Binding-site contacts:
Ligand atom O5 contacts residue ASN139 of chain 1.A at 4.3 Å.
Ligand atom C5 contacts residue ASN31 of chain 1.I at 3.8 Å.
Ligand atom C1 contacts residue ASN139 of chain 1.A at 3.8 Å.
Ligand atom O6 contacts residue ASN31 of chain 1.I at 2.7 Å (h-bond).
Ligand atom C6 contacts residue ASN31 of chain 1.I at 3.6 Å.

Sequence of chain 1.I:
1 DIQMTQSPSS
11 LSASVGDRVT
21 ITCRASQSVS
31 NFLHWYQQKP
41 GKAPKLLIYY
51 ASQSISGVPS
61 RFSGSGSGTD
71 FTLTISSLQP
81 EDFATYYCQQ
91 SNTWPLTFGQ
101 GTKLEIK

Sequence of chain 1.A:
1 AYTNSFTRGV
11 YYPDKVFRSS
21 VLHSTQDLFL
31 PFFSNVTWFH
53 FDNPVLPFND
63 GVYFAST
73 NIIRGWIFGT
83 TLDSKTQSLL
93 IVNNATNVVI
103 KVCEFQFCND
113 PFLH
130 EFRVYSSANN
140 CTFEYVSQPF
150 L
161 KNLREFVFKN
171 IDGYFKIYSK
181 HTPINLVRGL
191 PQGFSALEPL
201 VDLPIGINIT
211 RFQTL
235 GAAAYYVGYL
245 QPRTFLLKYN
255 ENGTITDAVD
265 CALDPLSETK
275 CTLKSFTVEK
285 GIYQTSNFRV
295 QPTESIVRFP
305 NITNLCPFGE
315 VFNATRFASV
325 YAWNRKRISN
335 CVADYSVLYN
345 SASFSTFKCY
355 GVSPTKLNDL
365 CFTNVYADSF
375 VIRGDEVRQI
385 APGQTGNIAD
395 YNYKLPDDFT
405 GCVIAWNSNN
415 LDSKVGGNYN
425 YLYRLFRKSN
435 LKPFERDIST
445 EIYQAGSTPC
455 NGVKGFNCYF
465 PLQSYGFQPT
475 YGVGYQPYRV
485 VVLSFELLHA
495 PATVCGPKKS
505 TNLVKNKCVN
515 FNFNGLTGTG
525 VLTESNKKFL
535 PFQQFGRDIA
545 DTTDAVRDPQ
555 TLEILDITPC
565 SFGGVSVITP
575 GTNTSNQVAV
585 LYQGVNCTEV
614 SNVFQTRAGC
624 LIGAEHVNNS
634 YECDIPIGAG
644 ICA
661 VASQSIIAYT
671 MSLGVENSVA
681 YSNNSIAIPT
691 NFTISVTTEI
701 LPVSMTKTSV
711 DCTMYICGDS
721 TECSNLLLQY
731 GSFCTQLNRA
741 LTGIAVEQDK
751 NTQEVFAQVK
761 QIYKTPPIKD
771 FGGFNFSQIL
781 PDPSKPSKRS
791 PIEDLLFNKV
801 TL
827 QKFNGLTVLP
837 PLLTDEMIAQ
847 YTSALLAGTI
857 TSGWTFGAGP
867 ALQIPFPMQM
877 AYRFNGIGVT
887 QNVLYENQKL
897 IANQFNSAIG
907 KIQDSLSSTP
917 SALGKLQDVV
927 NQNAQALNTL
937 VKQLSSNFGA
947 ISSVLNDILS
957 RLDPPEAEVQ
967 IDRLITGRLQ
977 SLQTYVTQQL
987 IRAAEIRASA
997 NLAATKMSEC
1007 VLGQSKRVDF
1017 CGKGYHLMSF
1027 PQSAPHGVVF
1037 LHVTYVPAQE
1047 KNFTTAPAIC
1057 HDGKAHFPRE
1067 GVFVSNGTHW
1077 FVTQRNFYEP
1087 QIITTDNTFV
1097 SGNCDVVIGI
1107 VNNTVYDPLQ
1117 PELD

The protein below binds the small molecule below.
Small molecule (SMILES): CC(=O)N[C@@H]1[C@@H](O)[C@H](O)[C@@H](CO)O[C@H]1O